Sequence of chain 1.A:
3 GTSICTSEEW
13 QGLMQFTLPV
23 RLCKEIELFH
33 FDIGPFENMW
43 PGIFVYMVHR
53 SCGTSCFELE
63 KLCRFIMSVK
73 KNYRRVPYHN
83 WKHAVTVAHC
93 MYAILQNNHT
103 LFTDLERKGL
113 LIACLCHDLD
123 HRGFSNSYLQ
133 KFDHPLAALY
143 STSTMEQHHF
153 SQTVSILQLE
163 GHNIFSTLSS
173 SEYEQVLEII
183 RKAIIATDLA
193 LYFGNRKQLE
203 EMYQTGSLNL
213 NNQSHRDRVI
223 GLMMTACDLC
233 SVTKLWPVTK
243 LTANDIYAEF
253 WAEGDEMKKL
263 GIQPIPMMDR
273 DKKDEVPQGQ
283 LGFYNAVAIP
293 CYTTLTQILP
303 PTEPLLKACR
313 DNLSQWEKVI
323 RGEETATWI

This small molecule binds to this protein.
Small molecule (SMILES): Nc1[nH]c(N)c2ccccc12

Binding-site contacts:
Ligand atom N1 contacts residue PHE252 of chain 1.A at 4.2 Å.
Ligand atom N5 contacts residue ILE248 of chain 1.A at 3.6 Å.
Ligand atom C4 contacts residue PHE285 of chain 1.A at 3.8 Å (hydrophobic).
Ligand atom N5 contacts residue VAL234 of chain 1.A at 4.0 Å.
Ligand atom C8 contacts residue PHE285 of chain 1.A at 4.1 Å (hydrophobic).
Ligand atom C11 contacts residue PHE252 of chain 1.A at 4.3 Å (hydrophobic).
Ligand atom C2 contacts residue PHE252 of chain 1.A at 4.4 Å (hydrophobic).
Ligand atom C8 contacts residue LEU231 of chain 1.A at 3.8 Å (hydrophobic).
Ligand atom C4 contacts residue GLN282 of chain 1.A at 4.0 Å.
Ligand atom C2 contacts residue PHE285 of chain 1.A at 3.6 Å (hydrophobic).
Ligand atom N1 contacts residue GLN282 of chain 1.A at 3.9 Å.
Ligand atom C2 contacts residue GLN282 of chain 1.A at 3.9 Å.
Ligand atom N3 contacts residue GLN282 of chain 1.A at 3.1 Å (h-bond).
Ligand atom N3 contacts residue PHE285 of chain 1.A at 3.6 Å.
Ligand atom C9 contacts residue PHE285 of chain 1.A at 4.1 Å (hydrophobic).
Ligand atom C4 contacts residue ILE248 of chain 1.A at 4.0 Å (hydrophobic).
Ligand atom N5 contacts residue GLN282 of chain 1.A at 3.6 Å.
Ligand atom C6 contacts residue ILE248 of chain 1.A at 4.2 Å (hydrophobic).
Ligand atom C7 contacts residue LEU231 of chain 1.A at 4.0 Å (hydrophobic).
Ligand atom C7 contacts residue PHE285 of chain 1.A at 4.0 Å (hydrophobic).
Ligand atom N5 contacts residue PHE285 of chain 1.A at 4.2 Å.
Ligand atom C6 contacts residue PHE285 of chain 1.A at 3.7 Å (hydrophobic).
Ligand atom N1 contacts residue MET269 of chain 1.A at 3.8 Å.
Ligand atom N1 contacts residue PHE285 of chain 1.A at 3.6 Å.
Ligand atom C10 contacts residue PHE252 of chain 1.A at 4.0 Å (hydrophobic).
Ligand atom C7 contacts residue ILE248 of chain 1.A at 4.1 Å (hydrophobic).
Ligand atom C10 contacts residue PHE285 of chain 1.A at 3.6 Å (hydrophobic).
Ligand atom C11 contacts residue PHE285 of chain 1.A at 3.6 Å (hydrophobic).
Ligand atom C9 contacts residue LEU191 of chain 1.A at 4.0 Å (hydrophobic).